Sequence of chain 1.C:
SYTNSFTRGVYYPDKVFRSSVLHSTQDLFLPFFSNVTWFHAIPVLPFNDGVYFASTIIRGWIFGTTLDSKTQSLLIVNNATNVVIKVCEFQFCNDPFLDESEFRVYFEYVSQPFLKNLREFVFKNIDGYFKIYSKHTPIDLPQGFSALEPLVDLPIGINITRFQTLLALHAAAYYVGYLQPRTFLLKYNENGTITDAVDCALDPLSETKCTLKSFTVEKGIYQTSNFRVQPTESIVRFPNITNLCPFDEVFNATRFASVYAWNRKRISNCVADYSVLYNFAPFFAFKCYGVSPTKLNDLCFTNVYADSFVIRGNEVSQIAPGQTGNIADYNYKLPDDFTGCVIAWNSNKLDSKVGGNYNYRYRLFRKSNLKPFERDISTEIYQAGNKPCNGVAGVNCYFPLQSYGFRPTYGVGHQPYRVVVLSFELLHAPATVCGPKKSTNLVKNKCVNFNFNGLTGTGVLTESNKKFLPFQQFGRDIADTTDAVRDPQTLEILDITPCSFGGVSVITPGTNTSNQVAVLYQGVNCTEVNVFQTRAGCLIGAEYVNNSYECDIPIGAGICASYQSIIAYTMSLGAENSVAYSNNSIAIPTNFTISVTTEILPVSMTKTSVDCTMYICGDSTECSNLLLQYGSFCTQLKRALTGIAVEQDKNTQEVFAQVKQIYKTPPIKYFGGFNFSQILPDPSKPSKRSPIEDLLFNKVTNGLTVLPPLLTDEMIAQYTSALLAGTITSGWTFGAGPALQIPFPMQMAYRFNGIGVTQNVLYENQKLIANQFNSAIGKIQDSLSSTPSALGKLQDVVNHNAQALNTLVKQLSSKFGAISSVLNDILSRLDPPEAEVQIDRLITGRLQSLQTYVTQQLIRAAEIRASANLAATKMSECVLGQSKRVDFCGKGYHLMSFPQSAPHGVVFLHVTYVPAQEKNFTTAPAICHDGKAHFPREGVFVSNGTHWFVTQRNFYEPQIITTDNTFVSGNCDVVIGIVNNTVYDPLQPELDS

A small-molecule ligand and the protein it binds are described below.
Small molecule (SMILES): CC(=O)N[C@@H]1[C@@H](O)[C@H](O)[C@@H](CO)O[C@H]1O

Sequence of chain 1.A:
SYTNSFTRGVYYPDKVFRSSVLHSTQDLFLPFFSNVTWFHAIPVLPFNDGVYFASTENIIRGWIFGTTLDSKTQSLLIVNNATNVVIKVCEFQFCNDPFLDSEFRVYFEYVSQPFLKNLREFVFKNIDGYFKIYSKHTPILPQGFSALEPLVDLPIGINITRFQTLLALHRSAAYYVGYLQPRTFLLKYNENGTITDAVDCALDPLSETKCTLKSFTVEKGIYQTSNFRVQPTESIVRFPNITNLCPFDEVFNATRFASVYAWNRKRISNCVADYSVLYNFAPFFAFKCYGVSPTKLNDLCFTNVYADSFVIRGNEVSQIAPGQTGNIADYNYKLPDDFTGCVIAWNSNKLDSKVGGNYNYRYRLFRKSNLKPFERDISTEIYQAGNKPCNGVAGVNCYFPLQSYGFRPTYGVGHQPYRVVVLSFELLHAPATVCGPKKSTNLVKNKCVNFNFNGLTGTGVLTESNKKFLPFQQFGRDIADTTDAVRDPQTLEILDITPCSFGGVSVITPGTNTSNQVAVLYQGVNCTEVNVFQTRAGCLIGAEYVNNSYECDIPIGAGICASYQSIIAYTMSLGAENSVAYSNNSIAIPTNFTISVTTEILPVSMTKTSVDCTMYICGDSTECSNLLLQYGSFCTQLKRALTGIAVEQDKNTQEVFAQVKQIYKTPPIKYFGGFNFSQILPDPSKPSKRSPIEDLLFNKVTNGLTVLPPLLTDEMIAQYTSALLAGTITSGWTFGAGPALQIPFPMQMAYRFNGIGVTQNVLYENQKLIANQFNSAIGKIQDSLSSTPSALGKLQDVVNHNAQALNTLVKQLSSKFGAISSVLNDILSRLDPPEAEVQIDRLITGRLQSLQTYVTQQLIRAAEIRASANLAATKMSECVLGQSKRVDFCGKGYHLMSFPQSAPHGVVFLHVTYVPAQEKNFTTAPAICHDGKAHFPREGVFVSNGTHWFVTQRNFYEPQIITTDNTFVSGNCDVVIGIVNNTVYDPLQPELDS

Binding-site contacts:
Ligand atom C6 contacts residue TYR774 of chain 1.C at 3.3 Å (hydrophobic).
Ligand atom C5 contacts residue ILE772 of chain 1.C at 3.5 Å (hydrophobic).
Ligand atom C4 contacts residue ILE772 of chain 1.C at 3.8 Å (hydrophobic).
Ligand atom C1 contacts residue ILE772 of chain 1.C at 3.6 Å (hydrophobic).
Ligand atom C1 contacts residue TYR774 of chain 1.C at 4.3 Å (hydrophobic).
Ligand atom C2 contacts residue ASN687 of chain 1.A at 2.5 Å.
Ligand atom O6 contacts residue TYR774 of chain 1.C at 4.1 Å.
Ligand atom O5 contacts residue TYR774 of chain 1.C at 3.4 Å.
Ligand atom O5 contacts residue ILE772 of chain 1.C at 4.0 Å.
Ligand atom C5 contacts residue TYR774 of chain 1.C at 3.6 Å (hydrophobic).
Ligand atom O4 contacts residue ILE772 of chain 1.C at 3.9 Å.
Ligand atom O7 contacts residue ASN687 of chain 1.A at 3.0 Å (h-bond).
Ligand atom C8 contacts residue ASN687 of chain 1.A at 3.4 Å.
Ligand atom O3 contacts residue ILE772 of chain 1.C at 4.4 Å.
Ligand atom C7 contacts residue ASN687 of chain 1.A at 3.0 Å.
Ligand atom N2 contacts residue ILE772 of chain 1.C at 4.3 Å.
Ligand atom N2 contacts residue ASN687 of chain 1.A at 2.8 Å (h-bond).
Ligand atom C4 contacts residue ASN687 of chain 1.A at 4.2 Å.
Ligand atom C1 contacts residue ASN687 of chain 1.A at 1.4 Å.
Ligand atom C3 contacts residue ILE772 of chain 1.C at 3.4 Å (hydrophobic).
Ligand atom O5 contacts residue ASN687 of chain 1.A at 2.4 Å (h-bond).
Ligand atom C8 contacts residue SER686 of chain 1.A at 3.4 Å.
Ligand atom C2 contacts residue ILE772 of chain 1.C at 4.0 Å (hydrophobic).
Ligand atom C5 contacts residue ASN687 of chain 1.A at 3.7 Å.
Ligand atom C3 contacts residue ASN687 of chain 1.A at 3.8 Å.